Binding-site contacts:
Ligand atom O79 contacts residue LYS106 of chain 1.B at 2.8 Å (salt-bridge).
Ligand atom C11 contacts residue PHE115 of chain 1.B at 3.5 Å (hydrophobic).
Ligand atom C16 contacts residue PHE115 of chain 1.B at 3.4 Å (hydrophobic).
Ligand atom O77 contacts residue ASN104 of chain 1.B at 3.6 Å.
Ligand atom C2 contacts residue LEU112 of chain 1.B at 3.7 Å (hydrophobic).
Ligand atom C39 contacts residue LEU10 of chain 1.A at 3.6 Å (hydrophobic).
Ligand atom C40 contacts residue LYS7 of chain 1.A at 3.7 Å.
Ligand atom N41 contacts residue TYR111 of chain 1.B at 3.1 Å.
Ligand atom C43 contacts residue TYR111 of chain 1.B at 3.3 Å (hydrophobic).
Ligand atom O45 contacts residue TYR111 of chain 1.B at 3.4 Å.
Ligand atom C37 contacts residue LEU10 of chain 1.A at 3.7 Å (hydrophobic).
Ligand atom C38 contacts residue LYS7 of chain 1.A at 3.5 Å.
Ligand atom C40 contacts residue GLY6 of chain 1.A at 3.6 Å.
Ligand atom C50 contacts residue SO41 of chain 1.D at 3.7 Å.
Ligand atom C52 contacts residue ASN16 of chain 1.A at 3.6 Å.
Ligand atom O25 contacts residue PHE115 of chain 1.B at 3.6 Å.
Ligand atom C22 contacts residue PHE115 of chain 1.B at 3.6 Å (hydrophobic).
Ligand atom O28 contacts residue PHE115 of chain 1.B at 3.2 Å.
Ligand atom O79 contacts residue LYS105 of chain 1.B at 3.2 Å.
Ligand atom C6 contacts residue PHE115 of chain 1.B at 3.6 Å (hydrophobic).
Ligand atom O34 contacts residue ARG63 of chain 1.A at 3.2 Å (salt-bridge).
Ligand atom C15 contacts residue PHE115 of chain 1.B at 3.5 Å (hydrophobic).
Ligand atom C42 contacts residue LEU10 of chain 1.A at 3.7 Å (hydrophobic).
Ligand atom C12 contacts residue PHE115 of chain 1.B at 3.7 Å (hydrophobic).
Ligand atom O45 contacts residue PRO17 of chain 1.A at 3.3 Å.
Ligand atom C3 contacts residue PHE115 of chain 1.B at 3.7 Å (hydrophobic).
Ligand atom C48 contacts residue ASN16 of chain 1.A at 3.4 Å.
Ligand atom C8 contacts residue LEU112 of chain 1.B at 3.6 Å (hydrophobic).
Ligand atom O32 contacts residue LYS7 of chain 1.A at 3.3 Å.
Ligand atom C39 contacts residue TYR111 of chain 1.B at 3.4 Å (hydrophobic).
Ligand atom C46 contacts residue ASN16 of chain 1.A at 3.7 Å.
Ligand atom C74 contacts residue ASN104 of chain 1.B at 3.4 Å.
Ligand atom O54 contacts residue TYR109 of chain 1.B at 3.4 Å.
Ligand atom O85 contacts residue ASN104 of chain 1.B at 3.2 Å (h-bond).
Ligand atom C42 contacts residue TYR111 of chain 1.B at 3.3 Å (hydrophobic).
Ligand atom O45 contacts residue ASN16 of chain 1.A at 3.7 Å.
Ligand atom O85 contacts residue LYS106 of chain 1.B at 2.9 Å (salt-bridge).
Ligand atom C50 contacts residue ASN16 of chain 1.A at 3.4 Å.
Ligand atom O25 contacts residue PHE3 of chain 1.A at 3.1 Å.
Ligand atom C10 contacts residue PHE115 of chain 1.B at 3.4 Å (hydrophobic).

A small-molecule ligand and the protein it binds are described below.
Small molecule (SMILES): Cc1ccc(C(=O)Nc2ccc(S(=O)(=O)O)c3cc(S(=O)(=O)O)cc(S(=O)(=O)O)c23)cc1NC(=O)c1cccc(NC(=O)Nc2cccc(C(=O)Nc3cc(C(=O)Nc4ccc(S(=O)(=O)O)c5cc(S(=O)(=O)O)cc(S(=O)(=O)O)c45)ccc3C)c2)c1

Sequence of chain 1.B:
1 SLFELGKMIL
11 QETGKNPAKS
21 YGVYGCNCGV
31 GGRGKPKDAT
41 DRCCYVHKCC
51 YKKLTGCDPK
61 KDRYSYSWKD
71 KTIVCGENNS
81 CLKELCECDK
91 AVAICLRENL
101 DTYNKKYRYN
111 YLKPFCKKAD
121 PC

Sequence of chain 1.A:
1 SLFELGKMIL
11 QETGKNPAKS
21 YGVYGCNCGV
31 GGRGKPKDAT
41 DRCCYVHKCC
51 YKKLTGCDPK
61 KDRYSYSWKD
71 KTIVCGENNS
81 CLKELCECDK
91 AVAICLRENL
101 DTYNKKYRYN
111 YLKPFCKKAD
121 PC